Binding-site contacts:
Ligand atom C1 contacts residue MAN1 of chain 1.K at 2.4 Å.
Ligand atom O2 contacts residue MAN1 of chain 1.K at 4.1 Å.
Ligand atom O1 contacts residue MAN1 of chain 1.K at 2.7 Å.
Ligand atom C3 contacts residue MAN1 of chain 1.K at 3.4 Å.
Ligand atom O6 contacts residue MAN1 of chain 1.K at 4.2 Å.
Ligand atom C2 contacts residue MAN1 of chain 1.K at 2.8 Å.
Ligand atom C4 contacts residue MAN1 of chain 1.K at 4.3 Å.
Ligand atom C5 contacts residue MAN1 of chain 1.K at 3.9 Å.
Ligand atom O6 contacts residue NAG1 of chain 1.J at 3.6 Å (h-bond).
Ligand atom O5 contacts residue MAN1 of chain 1.K at 3.5 Å.

The small molecule below binds the protein below.
Small molecule (SMILES): OC[C@H]1O[C@@H](O)[C@@H](O)[C@@H](O)[C@@H]1O